Sequence of chain 1.B:
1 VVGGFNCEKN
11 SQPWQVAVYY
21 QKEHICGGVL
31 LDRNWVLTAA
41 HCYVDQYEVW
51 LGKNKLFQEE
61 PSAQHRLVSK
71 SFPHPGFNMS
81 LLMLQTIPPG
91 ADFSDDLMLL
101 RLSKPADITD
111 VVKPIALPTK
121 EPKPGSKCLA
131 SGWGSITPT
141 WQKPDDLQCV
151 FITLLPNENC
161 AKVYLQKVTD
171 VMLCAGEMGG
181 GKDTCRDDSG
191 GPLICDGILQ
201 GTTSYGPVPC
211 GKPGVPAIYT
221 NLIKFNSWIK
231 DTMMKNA

Binding-site contacts:
Ligand atom C1 contacts residue LEU81 of chain 1.B at 4.3 Å (hydrophobic).
Ligand atom C6 contacts residue LEU81 of chain 1.B at 3.8 Å (hydrophobic).
Ligand atom C5 contacts residue ASN78 of chain 1.B at 3.7 Å.
Ligand atom O5 contacts residue SER80 of chain 1.B at 4.4 Å.
Ligand atom C1 contacts residue SER80 of chain 1.B at 4.3 Å.
Ligand atom O5 contacts residue LEU81 of chain 1.B at 3.3 Å.
Ligand atom O6 contacts residue LEU84 of chain 1.B at 4.5 Å.
Ligand atom O6 contacts residue LEU81 of chain 1.B at 3.6 Å.
Ligand atom O5 contacts residue ASN78 of chain 1.B at 2.4 Å (h-bond).
Ligand atom C1 contacts residue ASN78 of chain 1.B at 1.4 Å.
Ligand atom O6 contacts residue PRO88 of chain 1.B at 4.0 Å.
Ligand atom C5 contacts residue LEU81 of chain 1.B at 4.2 Å (hydrophobic).
Ligand atom C4 contacts residue ASN78 of chain 1.B at 4.2 Å.
Ligand atom C3 contacts residue ASN78 of chain 1.B at 3.7 Å.
Ligand atom C6 contacts residue LEU84 of chain 1.B at 4.2 Å (hydrophobic).
Ligand atom N2 contacts residue ASN78 of chain 1.B at 2.8 Å (h-bond).
Ligand atom C8 contacts residue TYR43 of chain 1.A at 4.1 Å (hydrophobic).
Ligand atom O7 contacts residue ASN78 of chain 1.B at 3.6 Å.
Ligand atom C8 contacts residue ASP45 of chain 1.A at 4.4 Å.
Ligand atom C2 contacts residue ASN78 of chain 1.B at 2.5 Å.
Ligand atom C7 contacts residue ASN78 of chain 1.B at 3.5 Å.

A protein and the small-molecule ligand that binds it are described below.
Small molecule (SMILES): CC(=O)N[C@H]1[C@H](O[C@H]2[C@H](O)[C@@H](NC(C)=O)CO[C@@H]2CO)O[C@H](CO)[C@@H](O)[C@@H]1O

Sequence of chain 1.A:
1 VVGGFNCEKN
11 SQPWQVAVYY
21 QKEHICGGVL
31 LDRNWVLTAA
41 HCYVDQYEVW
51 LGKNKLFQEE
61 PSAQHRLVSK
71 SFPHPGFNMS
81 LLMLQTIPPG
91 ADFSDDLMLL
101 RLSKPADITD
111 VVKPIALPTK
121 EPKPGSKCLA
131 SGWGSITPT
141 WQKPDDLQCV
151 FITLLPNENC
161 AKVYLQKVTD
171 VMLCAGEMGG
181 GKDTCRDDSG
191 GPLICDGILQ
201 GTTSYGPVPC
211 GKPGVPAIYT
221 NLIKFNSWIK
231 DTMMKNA